The protein below binds the small molecule below.
Small molecule (SMILES): CC(=O)N[C@H]1[C@H](O[C@H]2[C@H](O)[C@@H](CO)OC[C@@H]2NC(C)=O)O[C@H](CO)[C@@H](O)[C@@H]1O

Sequence of chain 2.A:
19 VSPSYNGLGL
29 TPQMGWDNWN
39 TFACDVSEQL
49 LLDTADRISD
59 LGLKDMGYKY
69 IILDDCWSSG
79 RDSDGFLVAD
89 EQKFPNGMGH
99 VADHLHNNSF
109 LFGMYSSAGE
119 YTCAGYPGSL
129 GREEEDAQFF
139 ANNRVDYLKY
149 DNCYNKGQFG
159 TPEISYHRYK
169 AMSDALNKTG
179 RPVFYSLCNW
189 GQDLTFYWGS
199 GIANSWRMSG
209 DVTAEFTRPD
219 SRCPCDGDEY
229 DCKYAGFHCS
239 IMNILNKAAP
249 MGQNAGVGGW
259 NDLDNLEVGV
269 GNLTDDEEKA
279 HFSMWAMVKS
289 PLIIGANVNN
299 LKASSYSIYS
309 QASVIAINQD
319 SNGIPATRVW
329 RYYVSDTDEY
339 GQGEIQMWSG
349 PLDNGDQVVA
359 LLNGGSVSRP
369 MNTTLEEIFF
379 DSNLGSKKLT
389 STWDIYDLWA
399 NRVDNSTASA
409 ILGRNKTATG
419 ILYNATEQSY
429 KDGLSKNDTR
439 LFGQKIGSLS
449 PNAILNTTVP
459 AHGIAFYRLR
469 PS

Binding-site contacts:
Ligand atom C4 contacts residue ASN270 of chain 2.A at 4.2 Å.
Ligand atom C2 contacts residue ASN270 of chain 2.A at 2.8 Å.
Ligand atom O6 contacts residue ASN270 of chain 2.A at 4.5 Å.
Ligand atom C2 contacts residue GLY269 of chain 2.A at 3.6 Å.
Ligand atom C8 contacts residue GLY267 of chain 2.A at 4.2 Å.
Ligand atom O7 contacts residue ASN381 of chain 3.A at 3.1 Å (h-bond).
Ligand atom C3 contacts residue LEU382 of chain 3.A at 4.2 Å (hydrophobic).
Ligand atom O5 contacts residue ASN270 of chain 2.A at 2.0 Å (h-bond).
Ligand atom C7 contacts residue ASN381 of chain 3.A at 4.3 Å.
Ligand atom C6 contacts residue ASN270 of chain 2.A at 4.3 Å.
Ligand atom N2 contacts residue ASN298 of chain 2.A at 3.9 Å.
Ligand atom O3 contacts residue LEU382 of chain 3.A at 4.1 Å.
Ligand atom C3 contacts residue ASN270 of chain 2.A at 4.0 Å.
Ligand atom C1 contacts residue GLY269 of chain 2.A at 3.4 Å.
Ligand atom C1 contacts residue ASN270 of chain 2.A at 1.4 Å.
Ligand atom C3 contacts residue ASN298 of chain 2.A at 4.1 Å.
Ligand atom N2 contacts residue ASN270 of chain 2.A at 3.5 Å (h-bond).
Ligand atom C7 contacts residue ASN298 of chain 2.A at 4.3 Å.
Ligand atom C2 contacts residue LEU382 of chain 3.A at 4.0 Å (hydrophobic).
Ligand atom C4 contacts residue LEU382 of chain 3.A at 3.9 Å (hydrophobic).
Ligand atom C5 contacts residue LEU382 of chain 3.A at 4.4 Å (hydrophobic).
Ligand atom O5 contacts residue LEU382 of chain 3.A at 3.6 Å (h-bond).
Ligand atom C1 contacts residue LEU382 of chain 3.A at 4.1 Å (hydrophobic).
Ligand atom C5 contacts residue ASN270 of chain 2.A at 3.3 Å.
Ligand atom O3 contacts residue ASN298 of chain 2.A at 3.5 Å (h-bond).
Ligand atom C8 contacts residue GLY269 of chain 2.A at 3.9 Å.
Ligand atom C8 contacts residue ASN298 of chain 2.A at 4.5 Å.
Ligand atom O7 contacts residue GLY269 of chain 2.A at 3.8 Å.
Ligand atom C7 contacts residue GLY269 of chain 2.A at 3.2 Å.
Ligand atom N2 contacts residue GLY269 of chain 2.A at 2.7 Å (h-bond).

Sequence of chain 3.A:
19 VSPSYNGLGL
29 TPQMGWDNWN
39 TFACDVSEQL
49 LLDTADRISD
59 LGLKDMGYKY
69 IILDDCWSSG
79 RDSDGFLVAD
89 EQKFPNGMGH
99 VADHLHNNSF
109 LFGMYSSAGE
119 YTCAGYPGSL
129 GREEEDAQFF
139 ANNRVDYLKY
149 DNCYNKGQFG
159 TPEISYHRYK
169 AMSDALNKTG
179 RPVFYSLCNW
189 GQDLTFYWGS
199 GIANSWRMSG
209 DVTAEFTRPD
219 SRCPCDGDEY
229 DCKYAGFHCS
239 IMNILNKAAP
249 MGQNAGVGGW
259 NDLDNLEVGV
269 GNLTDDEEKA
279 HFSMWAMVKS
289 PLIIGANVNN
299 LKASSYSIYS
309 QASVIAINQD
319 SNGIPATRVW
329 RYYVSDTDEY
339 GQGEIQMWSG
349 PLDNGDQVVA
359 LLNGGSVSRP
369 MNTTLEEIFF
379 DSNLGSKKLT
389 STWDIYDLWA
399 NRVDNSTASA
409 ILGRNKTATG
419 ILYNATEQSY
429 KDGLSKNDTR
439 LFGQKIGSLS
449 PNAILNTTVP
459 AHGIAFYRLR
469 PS